A protein and the small-molecule ligand that binds it are described below.
Small molecule (SMILES): [H]/N=C(/N)NCCCCNC(C)=O

Sequence of chain 1.A:
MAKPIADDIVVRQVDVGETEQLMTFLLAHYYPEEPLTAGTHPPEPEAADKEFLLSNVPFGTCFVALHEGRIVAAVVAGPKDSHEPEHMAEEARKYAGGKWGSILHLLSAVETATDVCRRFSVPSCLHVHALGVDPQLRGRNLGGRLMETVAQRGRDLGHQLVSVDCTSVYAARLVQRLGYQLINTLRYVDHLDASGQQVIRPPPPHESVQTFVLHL

Binding-site contacts:
Ligand atom N12 contacts residue ILE103 of chain 1.A at 3.8 Å.
Ligand atom C8 contacts residue TYR30 of chain 1.A at 3.6 Å (hydrophobic).
Ligand atom N4 contacts residue ASP165 of chain 1.A at 3.1 Å (salt-bridge).
Ligand atom N12 contacts residue ASP49 of chain 1.A at 3.1 Å (salt-bridge).
Ligand atom N4 contacts residue HIS129 of chain 1.A at 3.7 Å.
Ligand atom C10 contacts residue ASP49 of chain 1.A at 3.5 Å.
Ligand atom C7 contacts residue LEU36 of chain 1.A at 3.7 Å (hydrophobic).
Ligand atom C1 contacts residue COA1 of chain 1.B at 3.9 Å.
Ligand atom N11 contacts residue TRP100 of chain 1.A at 3.3 Å.
Ligand atom C8 contacts residue GLU34 of chain 1.A at 3.2 Å.
Ligand atom C7 contacts residue GLU34 of chain 1.A at 3.7 Å.
Ligand atom C2 contacts residue LEU131 of chain 1.A at 3.9 Å (hydrophobic).
Ligand atom C5 contacts residue ASP165 of chain 1.A at 3.8 Å.
Ligand atom N12 contacts residue THR37 of chain 1.A at 3.2 Å (h-bond).
Ligand atom C1 contacts residue ALA130 of chain 1.A at 3.8 Å (hydrophobic).
Ligand atom O3 contacts residue HIS129 of chain 1.A at 3.7 Å.
Ligand atom C5 contacts residue THR167 of chain 1.A at 3.6 Å.
Ligand atom C1 contacts residue LEU131 of chain 1.A at 3.7 Å (hydrophobic).
Ligand atom C5 contacts residue TYR30 of chain 1.A at 3.5 Å (hydrophobic).
Ligand atom C6 contacts residue TYR30 of chain 1.A at 3.5 Å (hydrophobic).
Ligand atom N12 contacts residue GLU34 of chain 1.A at 4.0 Å.
Ligand atom C2 contacts residue TYR30 of chain 1.A at 3.6 Å (hydrophobic).
Ligand atom C1 contacts residue VAL128 of chain 1.A at 3.8 Å (hydrophobic).
Ligand atom C2 contacts residue ALA130 of chain 1.A at 3.7 Å (hydrophobic).
Ligand atom N9 contacts residue TYR30 of chain 1.A at 3.9 Å.
Ligand atom O3 contacts residue ALA130 of chain 1.A at 3.3 Å.
Ligand atom N4 contacts residue TYR30 of chain 1.A at 4.0 Å.
Ligand atom N12 contacts residue TYR31 of chain 1.A at 3.8 Å.
Ligand atom C1 contacts residue VAL164 of chain 1.A at 3.7 Å (hydrophobic).
Ligand atom C1 contacts residue HIS129 of chain 1.A at 4.0 Å.
Ligand atom C6 contacts residue HIS129 of chain 1.A at 3.4 Å.
Ligand atom N11 contacts residue ASP49 of chain 1.A at 2.5 Å (salt-bridge).
Ligand atom C2 contacts residue COA1 of chain 1.B at 3.5 Å.
Ligand atom C10 contacts residue TRP100 of chain 1.A at 4.0 Å (hydrophobic).
Ligand atom O3 contacts residue TYR30 of chain 1.A at 2.7 Å (h-bond).
Ligand atom C5 contacts residue GLU34 of chain 1.A at 3.8 Å.
Ligand atom O3 contacts residue LEU131 of chain 1.A at 3.3 Å (h-bond).
Ligand atom O3 contacts residue COA1 of chain 1.B at 3.3 Å.
Ligand atom C2 contacts residue HIS129 of chain 1.A at 3.6 Å.
Ligand atom N4 contacts residue COA1 of chain 1.B at 3.7 Å.